A protein and the small-molecule ligand that binds it are described below.
Small molecule (SMILES): Nc1nc2ncc([C@H](O)[C@H](O)CO)nc2c(=O)[nH]1

Sequence of chain 4.B:
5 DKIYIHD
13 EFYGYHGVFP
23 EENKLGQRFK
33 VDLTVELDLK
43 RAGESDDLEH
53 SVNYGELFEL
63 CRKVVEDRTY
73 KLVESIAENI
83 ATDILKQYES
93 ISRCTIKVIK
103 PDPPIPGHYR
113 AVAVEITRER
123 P

Binding-site contacts:
Ligand atom N2 contacts residue GLU76 of chain 1.B at 2.9 Å (salt-bridge).
Ligand atom C1 contacts residue TYR56 of chain 4.B at 3.4 Å (hydrophobic).
Ligand atom C7 contacts residue TYR56 of chain 4.B at 3.7 Å (hydrophobic).
Ligand atom C7 contacts residue ASN55 of chain 4.B at 3.7 Å.
Ligand atom C3 contacts residue VAL54 of chain 4.B at 3.7 Å (hydrophobic).
Ligand atom N13 contacts residue SER53 of chain 4.B at 3.3 Å (h-bond).
Ligand atom N9 contacts residue TYR56 of chain 4.B at 3.1 Å (h-bond).
Ligand atom O11 contacts residue TYR56 of chain 4.B at 3.5 Å (h-bond).
Ligand atom N13 contacts residue VAL54 of chain 4.B at 2.9 Å (h-bond).
Ligand atom O24 contacts residue PHE21 of chain 1.B at 3.1 Å.
Ligand atom N9 contacts residue VAL20 of chain 1.B at 3.7 Å.
Ligand atom C3 contacts residue LEU50 of chain 4.B at 3.6 Å (hydrophobic).
Ligand atom O22 contacts residue GLU24 of chain 1.B at 3.7 Å.
Ligand atom O11 contacts residue GLU76 of chain 1.B at 3.6 Å (salt-bridge).
Ligand atom O11 contacts residue VAL75 of chain 1.B at 3.0 Å (h-bond).
Ligand atom C10 contacts residue TYR56 of chain 4.B at 3.2 Å (hydrophobic).
Ligand atom O21 contacts residue LYS102 of chain 1.B at 3.1 Å (salt-bridge).
Ligand atom C26 contacts residue LYS102 of chain 1.B at 3.4 Å.
Ligand atom C8 contacts residue TYR56 of chain 4.B at 3.7 Å (hydrophobic).
Ligand atom C5 contacts residue TYR56 of chain 4.B at 3.5 Å (hydrophobic).
Ligand atom C26 contacts residue GLU24 of chain 1.B at 3.6 Å.
Ligand atom O22 contacts residue LYS102 of chain 1.B at 2.6 Å (salt-bridge).
Ligand atom C26 contacts residue PRO106 of chain 1.B at 3.7 Å (hydrophobic).
Ligand atom N4 contacts residue ASN55 of chain 4.B at 3.6 Å.
Ligand atom O21 contacts residue GLU24 of chain 1.B at 2.6 Å (salt-bridge).
Ligand atom C1 contacts residue GLU76 of chain 1.B at 3.6 Å.
Ligand atom C16 contacts residue GLU24 of chain 1.B at 3.5 Å.
Ligand atom C3 contacts residue TYR56 of chain 4.B at 3.5 Å (hydrophobic).
Ligand atom N4 contacts residue VAL54 of chain 4.B at 3.6 Å (h-bond).
Ligand atom N4 contacts residue TYR56 of chain 4.B at 3.4 Å (h-bond).
Ligand atom C28 contacts residue PRO106 of chain 1.B at 3.7 Å (hydrophobic).
Ligand atom O21 contacts residue VAL20 of chain 1.B at 2.9 Å (h-bond).
Ligand atom N6 contacts residue TYR56 of chain 4.B at 3.6 Å.
Ligand atom C3 contacts residue GLU76 of chain 1.B at 3.5 Å.
Ligand atom N2 contacts residue TYR56 of chain 4.B at 3.4 Å.
Ligand atom N4 contacts residue LEU50 of chain 4.B at 3.5 Å.
Ligand atom N13 contacts residue GLU76 of chain 1.B at 2.7 Å (salt-bridge).
Ligand atom O22 contacts residue TYR56 of chain 4.B at 2.9 Å (h-bond).
Ligand atom N6 contacts residue ASN55 of chain 4.B at 3.1 Å (h-bond).
Ligand atom O11 contacts residue LEU74 of chain 1.B at 3.4 Å.

Sequence of chain 1.B:
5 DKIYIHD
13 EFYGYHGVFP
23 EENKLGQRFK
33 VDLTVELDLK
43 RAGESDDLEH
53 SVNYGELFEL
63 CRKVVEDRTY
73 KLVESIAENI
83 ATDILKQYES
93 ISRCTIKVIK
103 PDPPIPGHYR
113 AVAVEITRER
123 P